Binding-site contacts:
Ligand atom C16 contacts residue ALA24 of chain 50.E at 3.8 Å (hydrophobic).
Ligand atom O3 contacts residue TYR89 of chain 46.B at 3.6 Å.
Ligand atom CL3 contacts residue PHE111 of chain 46.B at 3.8 Å.
Ligand atom C12 contacts residue ILE87 of chain 46.B at 3.8 Å (hydrophobic).
Ligand atom C16 contacts residue TYR136 of chain 46.B at 3.8 Å (hydrophobic).
Ligand atom C17 contacts residue TYR136 of chain 46.B at 3.7 Å (hydrophobic).
Ligand atom C13 contacts residue MET109 of chain 46.B at 3.4 Å (hydrophobic).
Ligand atom O1 contacts residue PHE214 of chain 46.B at 3.8 Å.
Ligand atom C13 contacts residue PHE111 of chain 46.B at 3.7 Å (hydrophobic).
Ligand atom C3 contacts residue MET109 of chain 46.B at 3.7 Å (hydrophobic).
Ligand atom O1 contacts residue MET109 of chain 46.B at 3.7 Å.
Ligand atom C21 contacts residue TYR182 of chain 46.B at 3.8 Å (hydrophobic).
Ligand atom C19 contacts residue LEU217 of chain 46.B at 3.8 Å (hydrophobic).
Ligand atom C8 contacts residue MET109 of chain 46.B at 3.4 Å (hydrophobic).
Ligand atom C20 contacts residue ILE171 of chain 46.B at 3.8 Å (hydrophobic).
Ligand atom C13 contacts residue ILE87 of chain 46.B at 3.7 Å (hydrophobic).
Ligand atom CL2 contacts residue ALA24 of chain 50.E at 3.5 Å.
Ligand atom C9 contacts residue VAL176 of chain 46.B at 3.6 Å (hydrophobic).
Ligand atom C21 contacts residue SER105 of chain 46.B at 3.8 Å.
Ligand atom C17 contacts residue ALA24 of chain 50.E at 3.7 Å (hydrophobic).
Ligand atom O2 contacts residue VAL173 of chain 46.B at 3.4 Å.
Ligand atom C7 contacts residue MET109 of chain 46.B at 3.3 Å (hydrophobic).
Ligand atom C1 contacts residue TYR182 of chain 46.B at 3.8 Å (hydrophobic).
Ligand atom C10 contacts residue TYR136 of chain 46.B at 3.5 Å (hydrophobic).
Ligand atom C12 contacts residue PHE111 of chain 46.B at 3.8 Å (hydrophobic).
Ligand atom O1 contacts residue ILE87 of chain 46.B at 3.7 Å.
Ligand atom CL3 contacts residue LEU217 of chain 46.B at 3.8 Å.
Ligand atom C4 contacts residue MET109 of chain 46.B at 3.8 Å (hydrophobic).
Ligand atom C2 contacts residue PHE214 of chain 46.B at 3.6 Å (hydrophobic).
Ligand atom CL2 contacts residue TYR136 of chain 46.B at 3.6 Å.
Ligand atom C5 contacts residue TYR89 of chain 46.B at 3.5 Å (hydrophobic).
Ligand atom CL2 contacts residue ILE25 of chain 50.E at 3.4 Å.
Ligand atom C11 contacts residue ILE87 of chain 46.B at 3.8 Å (hydrophobic).
Ligand atom C20 contacts residue LEU217 of chain 46.B at 3.8 Å (hydrophobic).
Ligand atom C6 contacts residue TYR89 of chain 46.B at 3.7 Å (hydrophobic).
Ligand atom C7 contacts residue PHE214 of chain 46.B at 3.5 Å (hydrophobic).
Ligand atom C21 contacts residue HIS184 of chain 46.B at 3.6 Å.
Ligand atom C14 contacts residue TYR136 of chain 46.B at 3.5 Å (hydrophobic).
Ligand atom O3 contacts residue PHE107 of chain 46.B at 3.6 Å.
Ligand atom C9 contacts residue PHE214 of chain 46.B at 3.7 Å (hydrophobic).

Sequence of chain 46.B:
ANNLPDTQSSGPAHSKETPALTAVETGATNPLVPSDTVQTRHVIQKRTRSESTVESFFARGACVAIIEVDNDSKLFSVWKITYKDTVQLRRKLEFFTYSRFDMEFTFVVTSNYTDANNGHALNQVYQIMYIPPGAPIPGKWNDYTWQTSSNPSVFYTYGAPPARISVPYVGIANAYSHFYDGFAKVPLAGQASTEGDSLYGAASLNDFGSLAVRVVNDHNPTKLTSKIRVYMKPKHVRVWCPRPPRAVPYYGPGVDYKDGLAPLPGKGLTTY

The protein below binds the small molecule below.
Small molecule (SMILES): COc1ccc(OCc2ccc(COc3c(Cl)cccc3Cl)cc2)c(Cl)c1

Sequence of chain 50.E:
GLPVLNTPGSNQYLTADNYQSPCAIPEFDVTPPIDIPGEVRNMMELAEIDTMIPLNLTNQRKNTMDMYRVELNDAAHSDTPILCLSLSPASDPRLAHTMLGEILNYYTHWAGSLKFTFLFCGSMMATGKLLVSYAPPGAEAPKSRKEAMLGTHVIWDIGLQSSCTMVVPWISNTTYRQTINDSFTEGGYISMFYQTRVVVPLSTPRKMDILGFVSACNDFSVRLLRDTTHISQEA